Sequence of chain 1.A:
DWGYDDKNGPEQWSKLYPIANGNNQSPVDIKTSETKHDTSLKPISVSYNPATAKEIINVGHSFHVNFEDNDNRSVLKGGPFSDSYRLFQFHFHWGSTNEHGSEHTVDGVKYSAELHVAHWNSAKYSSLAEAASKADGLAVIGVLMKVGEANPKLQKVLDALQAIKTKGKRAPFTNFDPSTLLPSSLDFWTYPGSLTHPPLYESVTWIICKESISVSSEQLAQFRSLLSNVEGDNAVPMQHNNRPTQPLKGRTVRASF

A protein and the small-molecule ligand that binds it are described below.
Small molecule (SMILES): Cc1ccc(C)c(NC(=O)Nc2cc(S(N)(=O)=O)ccc2O)c1

Binding-site contacts:
Ligand atom N24 contacts residue HIS201 of chain 1.A at 3.3 Å (h-bond).
Ligand atom C8 contacts residue PRO203 of chain 1.A at 3.7 Å (hydrophobic).
Ligand atom N5 contacts residue THR200 of chain 1.A at 2.7 Å (h-bond).
Ligand atom C2 contacts residue GLN93 of chain 1.A at 3.2 Å.
Ligand atom C4 contacts residue HIS95 of chain 1.A at 3.5 Å.
Ligand atom O1 contacts residue GOL1 of chain 1.E at 2.7 Å (h-bond).
Ligand atom N24 contacts residue GOL1 of chain 1.E at 3.7 Å.
Ligand atom O23 contacts residue GOL1 of chain 1.E at 3.2 Å (h-bond).
Ligand atom O3 contacts residue TRP210 of chain 1.A at 3.2 Å.
Ligand atom C1 contacts residue HIS95 of chain 1.A at 3.8 Å.
Ligand atom N5 contacts residue HIS97 of chain 1.A at 3.2 Å (h-bond).
Ligand atom S2 contacts residue HIS120 of chain 1.A at 3.8 Å.
Ligand atom C22 contacts residue GOL1 of chain 1.E at 3.2 Å.
Ligand atom S2 contacts residue ZN1 of chain 1.C at 2.9 Å.
Ligand atom C3 contacts residue ALA122 of chain 1.A at 3.6 Å (hydrophobic).
Ligand atom C6 contacts residue HIS95 of chain 1.A at 3.5 Å.
Ligand atom O1 contacts residue PHE92 of chain 1.A at 3.4 Å.
Ligand atom S2 contacts residue THR200 of chain 1.A at 3.7 Å.
Ligand atom C6 contacts residue HIS201 of chain 1.A at 3.3 Å.
Ligand atom O4 contacts residue THR200 of chain 1.A at 2.9 Å (h-bond).
Ligand atom N24 contacts residue HIS68 of chain 1.A at 3.8 Å.
Ligand atom C5 contacts residue ZN1 of chain 1.C at 3.8 Å.
Ligand atom O4 contacts residue LEU199 of chain 1.A at 3.1 Å.
Ligand atom C5 contacts residue HIS95 of chain 1.A at 3.3 Å.
Ligand atom C1 contacts residue GLN93 of chain 1.A at 3.8 Å.
Ligand atom C22 contacts residue HIS201 of chain 1.A at 3.3 Å.
Ligand atom N20 contacts residue GOL1 of chain 1.E at 3.6 Å.
Ligand atom C8 contacts residue GOL1 of chain 1.E at 3.6 Å.
Ligand atom N5 contacts residue HIS95 of chain 1.A at 3.2 Å (h-bond).
Ligand atom O23 contacts residue HIS68 of chain 1.A at 3.7 Å.
Ligand atom O3 contacts residue HIS95 of chain 1.A at 3.8 Å.
Ligand atom C1 contacts residue HIS201 of chain 1.A at 3.8 Å.
Ligand atom O3 contacts residue ZN1 of chain 1.C at 2.8 Å.
Ligand atom C9 contacts residue PRO203 of chain 1.A at 3.7 Å (hydrophobic).
Ligand atom O1 contacts residue GLN93 of chain 1.A at 3.3 Å (h-bond).
Ligand atom N5 contacts residue HIS120 of chain 1.A at 3.4 Å (h-bond).
Ligand atom O23 contacts residue HIS201 of chain 1.A at 3.5 Å.
Ligand atom N5 contacts residue ZN1 of chain 1.C at 2.0 Å.
Ligand atom C3 contacts residue GLN93 of chain 1.A at 3.8 Å.
Ligand atom O3 contacts residue HIS120 of chain 1.A at 3.0 Å (h-bond).